Sequence of chain 1.C:
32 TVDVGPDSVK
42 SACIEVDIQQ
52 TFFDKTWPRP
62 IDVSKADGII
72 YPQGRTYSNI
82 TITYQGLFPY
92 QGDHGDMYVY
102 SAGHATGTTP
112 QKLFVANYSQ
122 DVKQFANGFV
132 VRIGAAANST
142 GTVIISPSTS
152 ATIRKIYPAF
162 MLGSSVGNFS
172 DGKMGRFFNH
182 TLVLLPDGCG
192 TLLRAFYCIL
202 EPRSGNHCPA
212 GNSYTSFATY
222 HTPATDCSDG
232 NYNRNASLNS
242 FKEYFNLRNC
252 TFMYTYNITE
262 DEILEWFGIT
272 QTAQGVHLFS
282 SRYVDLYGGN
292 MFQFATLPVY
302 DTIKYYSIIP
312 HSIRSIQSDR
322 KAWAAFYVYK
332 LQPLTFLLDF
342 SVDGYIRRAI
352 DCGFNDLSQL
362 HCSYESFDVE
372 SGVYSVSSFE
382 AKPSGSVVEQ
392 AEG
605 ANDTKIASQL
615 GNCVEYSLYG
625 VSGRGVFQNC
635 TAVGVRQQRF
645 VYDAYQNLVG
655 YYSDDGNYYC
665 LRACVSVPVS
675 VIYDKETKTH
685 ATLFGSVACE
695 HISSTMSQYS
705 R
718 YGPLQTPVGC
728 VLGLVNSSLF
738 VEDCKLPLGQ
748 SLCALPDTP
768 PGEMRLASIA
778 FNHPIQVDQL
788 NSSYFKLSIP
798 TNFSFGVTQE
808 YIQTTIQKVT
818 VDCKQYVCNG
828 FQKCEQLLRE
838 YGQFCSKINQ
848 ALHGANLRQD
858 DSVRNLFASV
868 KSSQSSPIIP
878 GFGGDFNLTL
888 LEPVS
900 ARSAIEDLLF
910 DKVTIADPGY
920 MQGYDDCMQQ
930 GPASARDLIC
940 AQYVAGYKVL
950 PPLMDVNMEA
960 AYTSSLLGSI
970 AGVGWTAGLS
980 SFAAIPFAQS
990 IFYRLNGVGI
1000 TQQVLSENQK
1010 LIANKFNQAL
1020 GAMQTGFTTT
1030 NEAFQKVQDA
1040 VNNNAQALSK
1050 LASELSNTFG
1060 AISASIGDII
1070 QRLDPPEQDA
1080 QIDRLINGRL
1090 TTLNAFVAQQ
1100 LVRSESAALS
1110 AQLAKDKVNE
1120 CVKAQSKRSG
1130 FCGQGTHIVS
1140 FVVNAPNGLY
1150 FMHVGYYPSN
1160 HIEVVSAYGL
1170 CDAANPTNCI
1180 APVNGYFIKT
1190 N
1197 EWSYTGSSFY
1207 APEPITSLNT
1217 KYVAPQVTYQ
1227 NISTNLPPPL

Binding-site contacts:
Ligand atom C1 contacts residue ASN180 of chain 1.C at 1.4 Å.
Ligand atom C7 contacts residue ASN180 of chain 1.C at 3.3 Å.
Ligand atom C2 contacts residue ASN180 of chain 1.C at 2.4 Å.
Ligand atom O5 contacts residue PHE179 of chain 1.C at 3.9 Å.
Ligand atom O7 contacts residue ASN180 of chain 1.C at 3.4 Å (h-bond).
Ligand atom N2 contacts residue ASN180 of chain 1.C at 2.8 Å (h-bond).
Ligand atom C1 contacts residue PHE179 of chain 1.C at 3.9 Å (hydrophobic).
Ligand atom C6 contacts residue PHE179 of chain 1.C at 3.8 Å (hydrophobic).
Ligand atom C8 contacts residue ASN180 of chain 1.C at 4.1 Å.
Ligand atom C5 contacts residue ASN180 of chain 1.C at 3.7 Å.
Ligand atom C5 contacts residue PHE179 of chain 1.C at 4.0 Å (hydrophobic).
Ligand atom O6 contacts residue PHE179 of chain 1.C at 3.8 Å.
Ligand atom C4 contacts residue ASN180 of chain 1.C at 4.1 Å.
Ligand atom O5 contacts residue ASN180 of chain 1.C at 2.4 Å (h-bond).
Ligand atom C3 contacts residue ASN180 of chain 1.C at 3.6 Å.

The small molecule below binds the protein below.
Small molecule (SMILES): CC(=O)N[C@@H]1[C@@H](O)[C@H](O)[C@@H](CO)O[C@H]1O